A small-molecule ligand and the protein it binds are described below.
Small molecule (SMILES): Oc1ncnc2cn[nH]c12

Sequence of chain 1.A:
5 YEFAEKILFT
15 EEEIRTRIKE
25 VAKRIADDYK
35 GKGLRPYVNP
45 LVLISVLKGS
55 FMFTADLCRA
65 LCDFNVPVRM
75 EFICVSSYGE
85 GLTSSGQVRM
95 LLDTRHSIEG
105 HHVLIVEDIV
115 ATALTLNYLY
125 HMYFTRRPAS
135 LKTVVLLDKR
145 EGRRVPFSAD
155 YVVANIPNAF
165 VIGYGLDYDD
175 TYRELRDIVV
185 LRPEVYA

Binding-site contacts:
Ligand atom N3 contacts residue ILE113 of chain 1.A at 4.3 Å.
Ligand atom C6 contacts residue VAL165 of chain 1.A at 3.7 Å (hydrophobic).
Ligand atom C6 contacts residue LYS143 of chain 1.A at 3.4 Å.
Ligand atom N1 contacts residue LEU170 of chain 1.A at 4.4 Å.
Ligand atom N3 contacts residue MG1 of chain 1.D at 4.4 Å.
Ligand atom C4 contacts residue PRP1 of chain 1.F at 4.4 Å.
Ligand atom N8 contacts residue ILE113 of chain 1.A at 4.2 Å.
Ligand atom C5 contacts residue PHE164 of chain 1.A at 3.6 Å (hydrophobic).
Ligand atom N1 contacts residue ILE113 of chain 1.A at 4.4 Å.
Ligand atom N7 contacts residue ILE113 of chain 1.A at 4.0 Å.
Ligand atom N3 contacts residue ASP171 of chain 1.A at 4.3 Å.
Ligand atom O6 contacts residue ALA163 of chain 1.A at 3.5 Å (h-bond).
Ligand atom C5 contacts residue ILE113 of chain 1.A at 3.8 Å (hydrophobic).
Ligand atom O6 contacts residue ILE113 of chain 1.A at 3.9 Å.
Ligand atom N8 contacts residue ALA115 of chain 1.A at 4.4 Å.
Ligand atom C6 contacts residue ILE113 of chain 1.A at 3.8 Å (hydrophobic).
Ligand atom C2 contacts residue VAL165 of chain 1.A at 3.4 Å (hydrophobic).
Ligand atom N1 contacts residue VAL165 of chain 1.A at 2.7 Å (h-bond).
Ligand atom C2 contacts residue ASP171 of chain 1.A at 3.8 Å.
Ligand atom C9 contacts residue PRP1 of chain 1.F at 3.4 Å.
Ligand atom N8 contacts residue PRP1 of chain 1.F at 3.3 Å (h-bond).
Ligand atom O6 contacts residue LYS143 of chain 1.A at 2.7 Å (salt-bridge).
Ligand atom N3 contacts residue PHE164 of chain 1.A at 3.8 Å.
Ligand atom N3 contacts residue PRP1 of chain 1.F at 4.2 Å.
Ligand atom C2 contacts residue LEU170 of chain 1.A at 3.9 Å (hydrophobic).
Ligand atom O6 contacts residue PHE164 of chain 1.A at 3.3 Å.
Ligand atom N7 contacts residue ALA115 of chain 1.A at 4.5 Å.
Ligand atom C4 contacts residue PHE164 of chain 1.A at 3.8 Å (hydrophobic).
Ligand atom C9 contacts residue ILE113 of chain 1.A at 3.9 Å (hydrophobic).
Ligand atom C2 contacts residue PHE164 of chain 1.A at 3.4 Å (hydrophobic).
Ligand atom N7 contacts residue LYS143 of chain 1.A at 2.9 Å (salt-bridge).
Ligand atom C5 contacts residue LYS143 of chain 1.A at 3.4 Å.
Ligand atom O6 contacts residue VAL165 of chain 1.A at 2.9 Å (h-bond).
Ligand atom C4 contacts residue ILE113 of chain 1.A at 3.9 Å (hydrophobic).
Ligand atom N7 contacts residue PHE164 of chain 1.A at 4.3 Å.
Ligand atom N3 contacts residue LEU170 of chain 1.A at 4.3 Å.
Ligand atom N8 contacts residue LYS143 of chain 1.A at 4.0 Å.
Ligand atom N1 contacts residue PHE164 of chain 1.A at 3.5 Å.
Ligand atom N7 contacts residue PRP1 of chain 1.F at 4.2 Å.
Ligand atom C6 contacts residue PHE164 of chain 1.A at 3.5 Å (hydrophobic).